A small-molecule ligand and the protein it binds are described below.
Small molecule (SMILES): CC[C@H](C)[C@H](NC(=O)[C@@H](NC(=O)[C@H](O)[C@@H](C=O)C(C)C)C(C)C)C(=O)O

Sequence of chain 1.L:
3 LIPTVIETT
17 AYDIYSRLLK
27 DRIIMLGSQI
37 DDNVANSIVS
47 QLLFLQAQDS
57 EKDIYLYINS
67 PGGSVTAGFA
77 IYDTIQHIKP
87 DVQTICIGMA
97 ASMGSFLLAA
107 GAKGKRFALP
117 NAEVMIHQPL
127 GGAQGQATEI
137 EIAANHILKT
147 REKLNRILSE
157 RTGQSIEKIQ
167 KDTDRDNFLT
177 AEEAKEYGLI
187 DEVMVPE

Binding-site contacts:
Ligand atom N13 contacts residue VAL71 of chain 1.L at 3.8 Å.
Ligand atom C11 contacts residue GLY69 of chain 1.L at 3.4 Å.
Ligand atom C6 contacts residue HIS123 of chain 1.L at 3.3 Å.
Ligand atom C9 contacts residue SER98 of chain 1.L at 3.3 Å.
Ligand atom O3 contacts residue GLY68 of chain 1.L at 3.1 Å.
Ligand atom O10 contacts residue SER98 of chain 1.L at 3.2 Å (h-bond).
Ligand atom N20 contacts residue LEU126 of chain 1.L at 3.0 Å (h-bond).
Ligand atom C14 contacts residue LEU126 of chain 1.L at 3.2 Å (hydrophobic).
Ligand atom O10 contacts residue VAL71 of chain 1.L at 3.4 Å.
Ligand atom C1 contacts residue GLY69 of chain 1.L at 3.9 Å.
Ligand atom C11 contacts residue VAL71 of chain 1.L at 3.5 Å (hydrophobic).
Ligand atom C7 contacts residue GLY69 of chain 1.L at 3.2 Å.
Ligand atom O3 contacts residue GLY69 of chain 1.L at 2.7 Å (h-bond).
Ligand atom C4 contacts residue SER98 of chain 1.L at 2.4 Å.
Ligand atom C17 contacts residue LEU126 of chain 1.L at 3.8 Å (hydrophobic).
Ligand atom C42 contacts residue ILE143 of chain 1.L at 3.5 Å (hydrophobic).
Ligand atom C9 contacts residue GLY69 of chain 1.L at 3.0 Å.
Ligand atom C5 contacts residue GLY69 of chain 1.L at 3.8 Å.
Ligand atom C6 contacts residue SER98 of chain 1.L at 3.6 Å.
Ligand atom C4 contacts residue GLY69 of chain 1.L at 3.8 Å.
Ligand atom C23 contacts residue VAL71 of chain 1.L at 3.7 Å (hydrophobic).
Ligand atom N13 contacts residue GLY69 of chain 1.L at 2.8 Å (h-bond).
Ligand atom O10 contacts residue MET99 of chain 1.L at 3.3 Å.
Ligand atom C6 contacts residue LEU126 of chain 1.L at 3.8 Å (hydrophobic).
Ligand atom O3 contacts residue MET99 of chain 1.L at 3.3 Å (h-bond).
Ligand atom O19 contacts residue SER70 of chain 1.L at 3.5 Å.
Ligand atom O12 contacts residue VAL71 of chain 1.L at 3.8 Å.
Ligand atom C24 contacts residue HIS142 of chain 1.L at 3.8 Å.
Ligand atom O3 contacts residue SER98 of chain 1.L at 2.2 Å (h-bond).
Ligand atom O19 contacts residue VAL71 of chain 1.L at 3.0 Å (h-bond).
Ligand atom O19 contacts residue GLY69 of chain 1.L at 3.8 Å.
Ligand atom C9 contacts residue VAL71 of chain 1.L at 3.8 Å (hydrophobic).
Ligand atom C1 contacts residue MET99 of chain 1.L at 3.5 Å (hydrophobic).
Ligand atom O12 contacts residue LEU126 of chain 1.L at 2.9 Å (h-bond).
Ligand atom O12 contacts residue PRO125 of chain 1.L at 3.2 Å.
Ligand atom C1 contacts residue SER98 of chain 1.L at 1.3 Å.
Ligand atom C5 contacts residue SER98 of chain 1.L at 3.5 Å.
Ligand atom C18 contacts residue VAL71 of chain 1.L at 3.8 Å (hydrophobic).
Ligand atom O3 contacts residue PRO67 of chain 1.L at 3.7 Å.
Ligand atom C18 contacts residue LEU126 of chain 1.L at 3.6 Å (hydrophobic).